Sequence of chain 1.K:
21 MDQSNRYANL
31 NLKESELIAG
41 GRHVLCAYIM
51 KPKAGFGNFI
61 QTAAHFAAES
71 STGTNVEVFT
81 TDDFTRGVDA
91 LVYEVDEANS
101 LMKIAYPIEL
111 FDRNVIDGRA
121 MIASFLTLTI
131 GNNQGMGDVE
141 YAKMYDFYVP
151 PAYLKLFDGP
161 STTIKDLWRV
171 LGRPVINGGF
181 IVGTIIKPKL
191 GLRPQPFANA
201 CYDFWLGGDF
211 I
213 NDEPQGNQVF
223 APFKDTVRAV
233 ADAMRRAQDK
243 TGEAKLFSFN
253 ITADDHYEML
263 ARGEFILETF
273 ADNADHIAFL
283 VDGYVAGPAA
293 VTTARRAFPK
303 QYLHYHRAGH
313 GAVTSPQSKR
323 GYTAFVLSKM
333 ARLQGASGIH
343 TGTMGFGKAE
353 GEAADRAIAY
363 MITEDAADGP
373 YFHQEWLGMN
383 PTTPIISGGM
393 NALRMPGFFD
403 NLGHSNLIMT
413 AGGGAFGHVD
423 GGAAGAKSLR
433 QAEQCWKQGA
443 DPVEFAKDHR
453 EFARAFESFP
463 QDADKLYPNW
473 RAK

Binding-site contacts:
Ligand atom O3P contacts residue THR74 of chain 1.L at 2.6 Å (h-bond).
Ligand atom O3 contacts residue HIS308 of chain 1.K at 2.7 Å (h-bond).
Ligand atom O5P contacts residue SER389 of chain 1.K at 3.3 Å (h-bond).
Ligand atom O2 contacts residue ASP214 of chain 1.K at 3.4 Å (salt-bridge).
Ligand atom O7 contacts residue MG1 of chain 1.HA at 2.2 Å.
Ligand atom O4P contacts residue ARG309 of chain 1.K at 2.9 Å (salt-bridge).
Ligand atom O6P contacts residue ARG309 of chain 1.K at 2.9 Å (salt-bridge).
Ligand atom O1P contacts residue LYS350 of chain 1.K at 2.8 Å (salt-bridge).
Ligand atom O3P contacts residue GLY415 of chain 1.K at 2.9 Å (h-bond).
Ligand atom O6P contacts residue HIS342 of chain 1.K at 3.6 Å.
Ligand atom O1P contacts residue THR74 of chain 1.L at 3.5 Å (h-bond).
Ligand atom O7 contacts residue LYS189 of chain 1.K at 2.7 Å (salt-bridge).
Ligand atom C1 contacts residue SER389 of chain 1.K at 3.4 Å.
Ligand atom C3 contacts residue MG1 of chain 1.HA at 3.0 Å.
Ligand atom O7 contacts residue ASN132 of chain 1.L at 3.0 Å (h-bond).
Ligand atom O6 contacts residue LYS350 of chain 1.K at 2.9 Å (salt-bridge).
Ligand atom O2P contacts residue GLY414 of chain 1.K at 2.9 Å (h-bond).
Ligand atom O2 contacts residue ILE185 of chain 1.K at 3.5 Å.
Ligand atom O4 contacts residue GLY390 of chain 1.K at 3.2 Å (h-bond).
Ligand atom O2 contacts residue KCX212 of chain 1.K at 3.0 Å (h-bond).
Ligand atom O3 contacts residue KCX212 of chain 1.K at 3.0 Å (h-bond).
Ligand atom O3 contacts residue ASN132 of chain 1.L at 3.0 Å (h-bond).
Ligand atom O1P contacts residue GLY391 of chain 1.K at 2.8 Å (h-bond).
Ligand atom C3 contacts residue KCX212 of chain 1.K at 3.1 Å.
Ligand atom O7 contacts residue ASP214 of chain 1.K at 3.1 Å (salt-bridge).
Ligand atom O7 contacts residue GLU215 of chain 1.K at 3.2 Å (salt-bridge).
Ligand atom O3P contacts residue LYS187 of chain 1.K at 3.4 Å.
Ligand atom C contacts residue LYS187 of chain 1.K at 3.4 Å.
Ligand atom C contacts residue MG1 of chain 1.HA at 2.9 Å.
Ligand atom C2 contacts residue MG1 of chain 1.HA at 2.8 Å.
Ligand atom O1 contacts residue LYS187 of chain 1.K at 3.0 Å (salt-bridge).
Ligand atom O3 contacts residue GLU215 of chain 1.K at 2.8 Å (salt-bridge).
Ligand atom C contacts residue ASN132 of chain 1.L at 3.4 Å.
Ligand atom O5P contacts residue HIS342 of chain 1.K at 2.9 Å (h-bond).
Ligand atom O4 contacts residue SER389 of chain 1.K at 3.1 Å (h-bond).
Ligand atom O2 contacts residue MG1 of chain 1.HA at 2.1 Å.
Ligand atom O7 contacts residue LYS187 of chain 1.K at 3.2 Å (salt-bridge).
Ligand atom O3 contacts residue MG1 of chain 1.HA at 2.4 Å.
Ligand atom O6 contacts residue GLU69 of chain 1.L at 3.4 Å (salt-bridge).
Ligand atom O2 contacts residue LYS187 of chain 1.K at 3.2 Å (salt-bridge).

This small molecule binds to this protein.
Small molecule (SMILES): O=C(O)[C@@](O)(COP(=O)(O)O)[C@H](O)[C@H](O)COP(=O)(O)O

Sequence of chain 1.L:
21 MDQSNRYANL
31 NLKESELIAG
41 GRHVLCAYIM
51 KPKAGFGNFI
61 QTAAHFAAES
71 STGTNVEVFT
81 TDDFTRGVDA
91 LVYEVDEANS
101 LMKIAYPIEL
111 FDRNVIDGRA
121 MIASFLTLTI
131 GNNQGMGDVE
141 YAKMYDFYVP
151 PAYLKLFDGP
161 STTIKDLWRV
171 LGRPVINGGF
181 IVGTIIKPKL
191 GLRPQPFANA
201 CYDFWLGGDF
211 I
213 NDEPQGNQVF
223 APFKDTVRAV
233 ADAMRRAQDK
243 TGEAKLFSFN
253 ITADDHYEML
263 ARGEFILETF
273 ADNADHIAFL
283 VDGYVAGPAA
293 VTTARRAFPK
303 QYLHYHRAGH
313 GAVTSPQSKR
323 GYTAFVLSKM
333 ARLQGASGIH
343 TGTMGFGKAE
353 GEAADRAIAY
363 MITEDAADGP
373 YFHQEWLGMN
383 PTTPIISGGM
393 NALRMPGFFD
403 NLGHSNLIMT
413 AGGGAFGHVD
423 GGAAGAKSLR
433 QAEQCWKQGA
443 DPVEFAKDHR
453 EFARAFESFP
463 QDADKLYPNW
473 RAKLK